This protein binds this small molecule.
Small molecule (SMILES): COc1ccc(-c2nc(-c3cccs3)[nH]c2-c2ccc(OC)cc2)cc1

Sequence of chain 1.A:
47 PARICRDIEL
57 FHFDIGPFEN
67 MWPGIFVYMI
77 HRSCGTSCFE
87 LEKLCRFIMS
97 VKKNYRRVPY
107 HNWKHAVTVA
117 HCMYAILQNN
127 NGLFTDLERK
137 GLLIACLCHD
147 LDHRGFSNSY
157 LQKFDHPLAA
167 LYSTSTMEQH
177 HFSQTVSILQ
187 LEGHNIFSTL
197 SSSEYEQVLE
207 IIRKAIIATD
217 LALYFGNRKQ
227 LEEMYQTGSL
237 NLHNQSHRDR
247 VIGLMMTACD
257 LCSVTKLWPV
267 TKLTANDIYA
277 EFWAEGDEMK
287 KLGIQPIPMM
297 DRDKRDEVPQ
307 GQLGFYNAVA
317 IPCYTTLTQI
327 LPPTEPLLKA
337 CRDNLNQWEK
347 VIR

Binding-site contacts:
Ligand atom C12 contacts residue GLN308 of chain 1.A at 3.5 Å.
Ligand atom C7 contacts residue PHE278 of chain 1.A at 3.8 Å (hydrophobic).
Ligand atom N6 contacts residue GLY307 of chain 1.A at 3.4 Å.
Ligand atom C16 contacts residue PHE311 of chain 1.A at 3.6 Å (hydrophobic).
Ligand atom C26 contacts residue VAL315 of chain 1.A at 3.6 Å (hydrophobic).
Ligand atom O24 contacts residue VAL315 of chain 1.A at 3.4 Å.
Ligand atom C10 contacts residue GLY307 of chain 1.A at 3.3 Å.
Ligand atom C14 contacts residue MET295 of chain 1.A at 3.6 Å (hydrophobic).
Ligand atom C10 contacts residue PHE311 of chain 1.A at 3.7 Å (hydrophobic).
Ligand atom C12 contacts residue ILE274 of chain 1.A at 3.7 Å (hydrophobic).
Ligand atom C25 contacts residue VAL260 of chain 1.A at 3.7 Å (hydrophobic).
Ligand atom C22 contacts residue GLU303 of chain 1.A at 3.8 Å.
Ligand atom C14 contacts residue GLY307 of chain 1.A at 3.6 Å.
Ligand atom C9 contacts residue GLY307 of chain 1.A at 3.4 Å.
Ligand atom C2 contacts residue GLY307 of chain 1.A at 3.5 Å.
Ligand atom C7 contacts residue GLN308 of chain 1.A at 3.7 Å.
Ligand atom C23 contacts residue GLU303 of chain 1.A at 3.8 Å.
Ligand atom C1 contacts residue MET295 of chain 1.A at 3.7 Å (hydrophobic).
Ligand atom C3 contacts residue TYR275 of chain 1.A at 3.4 Å (hydrophobic).
Ligand atom C7 contacts residue TYR275 of chain 1.A at 3.2 Å (hydrophobic).
Ligand atom C1 contacts residue TYR275 of chain 1.A at 3.5 Å (hydrophobic).
Ligand atom S19 contacts residue VAL304 of chain 1.A at 3.8 Å.
Ligand atom C23 contacts residue LYS300 of chain 1.A at 3.3 Å.
Ligand atom C5 contacts residue GLY307 of chain 1.A at 3.6 Å.
Ligand atom C3 contacts residue GLN308 of chain 1.A at 3.7 Å.
Ligand atom C23 contacts residue PRO294 of chain 1.A at 3.7 Å (hydrophobic).
Ligand atom C9 contacts residue MET295 of chain 1.A at 3.6 Å (hydrophobic).
Ligand atom S19 contacts residue TYR275 of chain 1.A at 3.7 Å.
Ligand atom C8 contacts residue PHE311 of chain 1.A at 3.5 Å (hydrophobic).
Ligand atom C8 contacts residue GLN308 of chain 1.A at 3.6 Å.
Ligand atom C11 contacts residue MET295 of chain 1.A at 3.4 Å (hydrophobic).
Ligand atom C13 contacts residue GLN308 of chain 1.A at 3.4 Å.
Ligand atom O21 contacts residue ILE274 of chain 1.A at 3.6 Å.
Ligand atom N4 contacts residue TYR275 of chain 1.A at 2.8 Å (h-bond).
Ligand atom C15 contacts residue PHE311 of chain 1.A at 3.6 Å (hydrophobic).
Ligand atom N6 contacts residue MET295 of chain 1.A at 3.7 Å.
Ligand atom C13 contacts residue PHE311 of chain 1.A at 3.6 Å (hydrophobic).
Ligand atom C17 contacts residue GLN308 of chain 1.A at 3.3 Å.
Ligand atom N4 contacts residue MET295 of chain 1.A at 3.7 Å.
Ligand atom C22 contacts residue PRO294 of chain 1.A at 3.7 Å (hydrophobic).